Sequence of chain 1.A:
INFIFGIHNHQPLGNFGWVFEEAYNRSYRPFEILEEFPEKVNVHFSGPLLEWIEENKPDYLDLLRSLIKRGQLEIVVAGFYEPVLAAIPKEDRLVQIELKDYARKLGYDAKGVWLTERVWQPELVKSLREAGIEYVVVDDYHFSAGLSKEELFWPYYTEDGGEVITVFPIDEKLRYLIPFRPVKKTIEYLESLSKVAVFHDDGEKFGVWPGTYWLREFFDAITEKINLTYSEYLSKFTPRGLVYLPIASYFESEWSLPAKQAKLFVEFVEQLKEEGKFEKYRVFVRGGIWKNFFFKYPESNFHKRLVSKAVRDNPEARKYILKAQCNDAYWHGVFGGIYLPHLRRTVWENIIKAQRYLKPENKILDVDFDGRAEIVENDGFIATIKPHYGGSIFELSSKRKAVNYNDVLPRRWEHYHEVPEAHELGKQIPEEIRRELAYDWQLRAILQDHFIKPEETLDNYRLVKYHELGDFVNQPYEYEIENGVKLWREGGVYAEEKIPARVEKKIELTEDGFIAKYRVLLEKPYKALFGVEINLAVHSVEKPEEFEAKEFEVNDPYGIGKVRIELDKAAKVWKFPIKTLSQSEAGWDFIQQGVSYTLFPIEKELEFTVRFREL

The protein below binds the small molecule below.
Small molecule (SMILES): OC[C@H]1O[C@H](O)[C@H](O)[C@@H](O)[C@@H]1O

Binding-site contacts:
Ligand atom C6 contacts residue TRP278 of chain 1.A at 3.5 Å (hydrophobic).
Ligand atom C2 contacts residue ARG124 of chain 1.A at 3.0 Å.
Ligand atom O6 contacts residue GLU123 of chain 1.A at 3.9 Å.
Ligand atom O1 contacts residue ASP213 of chain 1.A at 4.0 Å.
Ligand atom C1 contacts residue TYR272 of chain 1.A at 4.2 Å (hydrophobic).
Ligand atom O6 contacts residue VAL360 of chain 1.A at 4.2 Å.
Ligand atom O6 contacts residue TRP357 of chain 1.A at 3.8 Å.
Ligand atom O3 contacts residue ARG124 of chain 1.A at 2.8 Å (salt-bridge).
Ligand atom O5 contacts residue HIS464 of chain 1.A at 3.0 Å.
Ligand atom O4 contacts residue PHE361 of chain 1.A at 4.1 Å.
Ligand atom O3 contacts residue ASP213 of chain 1.A at 4.2 Å.
Ligand atom C6 contacts residue VAL360 of chain 1.A at 3.6 Å (hydrophobic).
Ligand atom O1 contacts residue ARG182 of chain 1.A at 3.8 Å.
Ligand atom C1 contacts residue HIS464 of chain 1.A at 3.4 Å.
Ligand atom O1 contacts residue TRP221 of chain 1.A at 4.2 Å.
Ligand atom O4 contacts residue ASP214 of chain 1.A at 2.8 Å (salt-bridge).
Ligand atom O2 contacts residue ASP214 of chain 1.A at 3.8 Å.
Ligand atom C1 contacts residue ARG124 of chain 1.A at 4.2 Å.
Ligand atom C3 contacts residue ARG124 of chain 1.A at 3.5 Å.
Ligand atom C2 contacts residue ASP214 of chain 1.A at 4.0 Å.
Ligand atom C2 contacts residue ARG182 of chain 1.A at 4.0 Å.
Ligand atom O6 contacts residue TRP278 of chain 1.A at 3.6 Å.
Ligand atom O2 contacts residue ARG182 of chain 1.A at 3.9 Å.
Ligand atom C3 contacts residue ASP213 of chain 1.A at 3.9 Å.
Ligand atom O1 contacts residue HIS464 of chain 1.A at 3.0 Å.
Ligand atom O3 contacts residue TRP120 of chain 1.A at 4.3 Å.
Ligand atom C6 contacts residue TYR272 of chain 1.A at 3.4 Å (hydrophobic).
Ligand atom C1 contacts residue ARG182 of chain 1.A at 3.4 Å.
Ligand atom C5 contacts residue HIS464 of chain 1.A at 3.5 Å.
Ligand atom C6 contacts residue HIS464 of chain 1.A at 3.8 Å.
Ligand atom C4 contacts residue TYR272 of chain 1.A at 3.7 Å (hydrophobic).
Ligand atom O5 contacts residue TYR272 of chain 1.A at 3.5 Å.
Ligand atom C4 contacts residue ASP214 of chain 1.A at 3.6 Å.
Ligand atom C3 contacts residue ASP214 of chain 1.A at 2.9 Å.
Ligand atom O6 contacts residue TYR272 of chain 1.A at 2.4 Å (h-bond).
Ligand atom O2 contacts residue ASP213 of chain 1.A at 2.7 Å (salt-bridge).
Ligand atom C2 contacts residue ASP213 of chain 1.A at 3.8 Å.
Ligand atom C5 contacts residue TYR272 of chain 1.A at 3.8 Å (hydrophobic).
Ligand atom O2 contacts residue ARG124 of chain 1.A at 2.9 Å (salt-bridge).
Ligand atom O3 contacts residue ASP214 of chain 1.A at 2.4 Å (salt-bridge).